Sequence of chain 1.B:
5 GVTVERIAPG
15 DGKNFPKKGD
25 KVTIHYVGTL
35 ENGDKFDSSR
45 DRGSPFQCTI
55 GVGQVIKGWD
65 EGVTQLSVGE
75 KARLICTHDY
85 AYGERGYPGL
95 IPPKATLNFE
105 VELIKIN

Sequence of chain 2.A:
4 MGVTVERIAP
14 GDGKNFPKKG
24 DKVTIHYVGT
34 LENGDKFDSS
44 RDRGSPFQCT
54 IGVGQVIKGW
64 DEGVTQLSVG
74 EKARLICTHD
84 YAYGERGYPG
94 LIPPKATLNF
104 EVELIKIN

The small molecule below binds the protein below.
Small molecule (SMILES): C=CC[C@@H]1/C=C(\C)C[C@H](C)C[C@H](OC)[C@H]2O[C@@](O)(C(=O)C(=O)N3CCCC[C@H]3C(=O)O[C@H](/C(C)=C/[C@@H]3CC[C@@H](O)[C@H](OC)C3)[C@H](C)[C@@H](O)CC1=O)[C@H](C)C[C@@H]2OC

Binding-site contacts:
Ligand atom C6 contacts residue TYR30 of chain 2.A at 3.7 Å (hydrophobic).
Ligand atom C2 contacts residue TYR86 of chain 2.A at 3.5 Å (hydrophobic).
Ligand atom O4 contacts residue PHE40 of chain 2.A at 3.6 Å.
Ligand atom C15 contacts residue ASP41 of chain 2.A at 3.7 Å.
Ligand atom O5 contacts residue ASP41 of chain 2.A at 3.1 Å (salt-bridge).
Ligand atom O4 contacts residue ASP41 of chain 2.A at 3.2 Å (salt-bridge).
Ligand atom C43 contacts residue TYR91 of chain 2.A at 3.4 Å (hydrophobic).
Ligand atom O10 contacts residue GLN58 of chain 2.A at 2.9 Å (h-bond).
Ligand atom C42 contacts residue TYR86 of chain 2.A at 3.8 Å (hydrophobic).
Ligand atom O3 contacts residue PHE103 of chain 2.A at 3.7 Å.
Ligand atom C5 contacts residue TYR30 of chain 2.A at 3.8 Å (hydrophobic).
Ligand atom C1 contacts residue TYR86 of chain 2.A at 3.6 Å (hydrophobic).
Ligand atom O6 contacts residue ASP41 of chain 2.A at 2.9 Å (salt-bridge).
Ligand atom C37 contacts residue LYS39 of chain 1.B at 3.7 Å.
Ligand atom C3 contacts residue TRP63 of chain 2.A at 3.6 Å (hydrophobic).
Ligand atom C11 contacts residue TYR86 of chain 2.A at 3.6 Å (hydrophobic).
Ligand atom C14 contacts residue ASP41 of chain 2.A at 3.6 Å.
Ligand atom O4 contacts residue TYR30 of chain 2.A at 3.3 Å.
Ligand atom O3 contacts residue TYR86 of chain 2.A at 2.3 Å (h-bond).
Ligand atom C8 contacts residue TYR86 of chain 2.A at 3.2 Å (hydrophobic).
Ligand atom C4 contacts residue TRP63 of chain 2.A at 3.6 Å (hydrophobic).
Ligand atom O4 contacts residue PHE103 of chain 2.A at 3.8 Å.
Ligand atom O2 contacts residue VAL59 of chain 2.A at 3.1 Å.
Ligand atom O2 contacts residue ILE60 of chain 2.A at 3.0 Å (h-bond).
Ligand atom C40 contacts residue PHE40 of chain 1.B at 3.2 Å (hydrophobic).
Ligand atom C10 contacts residue ASP41 of chain 2.A at 3.4 Å.
Ligand atom C44 contacts residue ASP41 of chain 2.A at 3.7 Å.
Ligand atom C9 contacts residue ASP41 of chain 2.A at 3.7 Å.
Ligand atom C35 contacts residue TYR86 of chain 2.A at 3.4 Å (hydrophobic).
Ligand atom C21 contacts residue PHE40 of chain 1.B at 3.6 Å (hydrophobic).
Ligand atom C42 contacts residue GLY93 of chain 1.B at 3.5 Å.
Ligand atom C45 contacts residue ALA85 of chain 2.A at 3.3 Å (hydrophobic).
Ligand atom C28 contacts residue GLN58 of chain 2.A at 3.5 Å.
Ligand atom C36 contacts residue TYR30 of chain 2.A at 3.7 Å (hydrophobic).
Ligand atom O9 contacts residue GLY93 of chain 1.B at 3.5 Å (h-bond).
Ligand atom C39 contacts residue LEU94 of chain 1.B at 3.7 Å (hydrophobic).
Ligand atom C38 contacts residue PHE40 of chain 1.B at 3.6 Å (hydrophobic).
Ligand atom C41 contacts residue PHE50 of chain 2.A at 3.5 Å (hydrophobic).
Ligand atom C39 contacts residue PHE40 of chain 1.B at 3.7 Å (hydrophobic).
Ligand atom C36 contacts residue ARG46 of chain 2.A at 3.7 Å.